Sequence of chain 2.A:
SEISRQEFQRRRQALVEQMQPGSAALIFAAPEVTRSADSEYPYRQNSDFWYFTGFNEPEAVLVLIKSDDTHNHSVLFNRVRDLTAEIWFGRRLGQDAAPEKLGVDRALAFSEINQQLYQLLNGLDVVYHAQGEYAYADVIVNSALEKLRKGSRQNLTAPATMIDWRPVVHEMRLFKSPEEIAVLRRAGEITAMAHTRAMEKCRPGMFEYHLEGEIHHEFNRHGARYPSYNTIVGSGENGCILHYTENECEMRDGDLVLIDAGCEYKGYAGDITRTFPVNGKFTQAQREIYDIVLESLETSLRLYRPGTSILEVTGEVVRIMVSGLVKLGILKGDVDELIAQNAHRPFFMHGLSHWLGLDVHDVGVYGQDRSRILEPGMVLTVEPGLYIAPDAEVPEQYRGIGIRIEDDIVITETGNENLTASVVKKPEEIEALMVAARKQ

Sequence of chain 3.A:
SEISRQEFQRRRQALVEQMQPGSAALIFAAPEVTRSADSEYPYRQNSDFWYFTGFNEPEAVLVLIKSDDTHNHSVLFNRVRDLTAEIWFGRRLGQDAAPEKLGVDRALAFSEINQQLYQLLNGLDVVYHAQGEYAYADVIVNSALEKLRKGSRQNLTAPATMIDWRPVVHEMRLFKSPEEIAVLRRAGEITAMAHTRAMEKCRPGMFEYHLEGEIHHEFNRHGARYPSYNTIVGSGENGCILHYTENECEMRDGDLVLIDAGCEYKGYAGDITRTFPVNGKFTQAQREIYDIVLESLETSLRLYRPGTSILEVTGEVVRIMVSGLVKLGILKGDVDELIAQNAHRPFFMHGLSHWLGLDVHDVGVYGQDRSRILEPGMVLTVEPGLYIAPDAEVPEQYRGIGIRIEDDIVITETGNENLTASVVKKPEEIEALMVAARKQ

A small-molecule ligand and the protein it binds are described below.
Small molecule (SMILES): CC(C)C[C@H](NC(=O)[C@@H]1CCCN1)C(=O)O

Binding-site contacts:
Ligand atom O contacts residue TRP88 of chain 2.A at 3.6 Å.
Ligand atom C contacts residue HIS361 of chain 1.A at 3.9 Å.
Ligand atom CG contacts residue HIS350 of chain 1.A at 4.0 Å.
Ligand atom CA contacts residue HIS243 of chain 1.A at 4.1 Å.
Ligand atom O contacts residue ARG153 of chain 3.A at 2.7 Å (salt-bridge).
Ligand atom C contacts residue GLY351 of chain 1.A at 3.8 Å.
Ligand atom C contacts residue HIS243 of chain 1.A at 4.1 Å.
Ligand atom CG contacts residue ARG370 of chain 1.A at 4.1 Å.
Ligand atom CG contacts residue GLU383 of chain 1.A at 3.5 Å.
Ligand atom CB contacts residue GLU383 of chain 1.A at 3.8 Å.
Ligand atom CB contacts residue HIS354 of chain 1.A at 4.0 Å.
Ligand atom C contacts residue ARG153 of chain 3.A at 3.6 Å.
Ligand atom C contacts residue ARG370 of chain 1.A at 3.5 Å.
Ligand atom CD contacts residue GLU383 of chain 1.A at 3.7 Å.
Ligand atom CD1 contacts residue ARG153 of chain 3.A at 3.6 Å.
Ligand atom O contacts residue HIS361 of chain 1.A at 3.5 Å (h-bond).
Ligand atom CB contacts residue ARG370 of chain 1.A at 4.2 Å.
Ligand atom CD contacts residue ARG404 of chain 1.A at 3.7 Å.
Ligand atom O contacts residue ARG370 of chain 1.A at 3.5 Å (salt-bridge).
Ligand atom CG contacts residue ARG404 of chain 1.A at 3.5 Å.
Ligand atom O contacts residue GLY351 of chain 1.A at 4.1 Å.
Ligand atom OXT contacts residue HIS350 of chain 1.A at 3.8 Å.
Ligand atom O contacts residue HIS243 of chain 1.A at 3.2 Å (h-bond).
Ligand atom CD2 contacts residue HIS354 of chain 1.A at 3.8 Å.
Ligand atom CA contacts residue ARG153 of chain 3.A at 4.2 Å.
Ligand atom O contacts residue TRP88 of chain 2.A at 3.7 Å.
Ligand atom CD contacts residue HIS243 of chain 1.A at 3.4 Å.
Ligand atom CB contacts residue HIS350 of chain 1.A at 3.6 Å.
Ligand atom CD2 contacts residue TYR366 of chain 1.A at 3.6 Å (hydrophobic).
Ligand atom CG contacts residue HIS243 of chain 1.A at 4.2 Å.
Ligand atom N contacts residue HIS243 of chain 1.A at 3.4 Å (h-bond).
Ligand atom CD contacts residue ASP260 of chain 1.A at 3.6 Å.
Ligand atom N contacts residue GLU383 of chain 1.A at 3.5 Å (salt-bridge).
Ligand atom CB contacts residue HIS243 of chain 1.A at 4.2 Å.
Ligand atom CA contacts residue GLU383 of chain 1.A at 3.4 Å.
Ligand atom OXT contacts residue GLY351 of chain 1.A at 2.7 Å (h-bond).
Ligand atom C contacts residue TRP88 of chain 2.A at 4.1 Å (hydrophobic).
Ligand atom CG contacts residue ARG153 of chain 3.A at 3.5 Å.
Ligand atom CD1 contacts residue HIS361 of chain 1.A at 3.9 Å.
Ligand atom OXT contacts residue ARG370 of chain 1.A at 3.3 Å (salt-bridge).

Sequence of chain 1.A:
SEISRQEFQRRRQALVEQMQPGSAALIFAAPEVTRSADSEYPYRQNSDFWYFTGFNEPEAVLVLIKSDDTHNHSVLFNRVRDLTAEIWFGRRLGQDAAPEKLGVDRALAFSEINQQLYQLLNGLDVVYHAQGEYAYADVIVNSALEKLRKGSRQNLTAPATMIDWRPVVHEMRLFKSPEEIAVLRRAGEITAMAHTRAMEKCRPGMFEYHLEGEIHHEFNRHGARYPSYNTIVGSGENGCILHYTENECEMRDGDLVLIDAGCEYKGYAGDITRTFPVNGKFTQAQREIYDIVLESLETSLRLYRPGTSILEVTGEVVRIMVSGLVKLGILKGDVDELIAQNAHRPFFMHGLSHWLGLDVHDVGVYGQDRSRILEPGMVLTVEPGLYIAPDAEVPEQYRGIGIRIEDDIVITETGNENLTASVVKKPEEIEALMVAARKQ